Sequence of chain 1.B:
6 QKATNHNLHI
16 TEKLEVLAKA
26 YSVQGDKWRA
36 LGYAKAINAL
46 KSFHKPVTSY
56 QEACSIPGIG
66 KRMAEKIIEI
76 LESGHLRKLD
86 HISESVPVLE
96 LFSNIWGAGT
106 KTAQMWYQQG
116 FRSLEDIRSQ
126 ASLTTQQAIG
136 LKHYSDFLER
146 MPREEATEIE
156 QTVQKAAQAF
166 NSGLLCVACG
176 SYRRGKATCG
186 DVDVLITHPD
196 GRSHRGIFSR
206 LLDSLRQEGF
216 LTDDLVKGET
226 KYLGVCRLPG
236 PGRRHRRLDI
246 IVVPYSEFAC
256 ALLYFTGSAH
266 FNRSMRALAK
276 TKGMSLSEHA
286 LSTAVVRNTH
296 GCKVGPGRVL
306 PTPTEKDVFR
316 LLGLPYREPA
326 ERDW

Binding-site contacts:
Ligand atom O6 contacts residue DC6 of chain 1.F at 3.1 Å (h-bond).
Ligand atom O1G contacts residue ASP186 of chain 1.B at 2.4 Å (salt-bridge).
Ligand atom PA contacts residue ASP186 of chain 1.B at 3.5 Å.
Ligand atom PA contacts residue MG1 of chain 1.O at 3.2 Å.
Ligand atom O2B contacts residue MG1 of chain 1.N at 2.2 Å.
Ligand atom O2A contacts residue MG1 of chain 1.N at 2.5 Å.
Ligand atom O2B contacts residue GLY175 of chain 1.B at 3.2 Å.
Ligand atom N2 contacts residue TYR259 of chain 1.B at 3.4 Å.
Ligand atom O5' contacts residue DC6 of chain 1.F at 3.6 Å (h-bond).
Ligand atom PG contacts residue MG1 of chain 1.N at 3.4 Å.
Ligand atom C2 contacts residue TYR259 of chain 1.B at 3.4 Å (hydrophobic).
Ligand atom O3' contacts residue PHE260 of chain 1.B at 3.1 Å (h-bond).
Ligand atom PG contacts residue SER176 of chain 1.B at 3.4 Å.
Ligand atom C4' contacts residue PHE260 of chain 1.B at 3.1 Å (hydrophobic).
Ligand atom N2 contacts residue ARG271 of chain 1.B at 3.3 Å (salt-bridge).
Ligand atom O2A contacts residue ASP188 of chain 1.B at 2.7 Å (salt-bridge).
Ligand atom O2A contacts residue ASP186 of chain 1.B at 2.5 Å (salt-bridge).
Ligand atom O2B contacts residue ASP188 of chain 1.B at 3.2 Å (salt-bridge).
Ligand atom C2' contacts residue GLY262 of chain 1.B at 3.5 Å.
Ligand atom O1A contacts residue MG1 of chain 1.O at 3.3 Å.
Ligand atom O1G contacts residue MG1 of chain 1.N at 2.0 Å.
Ligand atom O3' contacts residue THR261 of chain 1.B at 3.1 Å (h-bond).
Ligand atom O3' contacts residue GLY262 of chain 1.B at 3.2 Å (h-bond).
Ligand atom PB contacts residue MG1 of chain 1.N at 3.3 Å.
Ligand atom C2' contacts residue TYR259 of chain 1.B at 3.2 Å (hydrophobic).
Ligand atom O3G contacts residue SER176 of chain 1.B at 2.6 Å (h-bond).
Ligand atom O2A contacts residue MG1 of chain 1.O at 2.4 Å.
Ligand atom O3G contacts residue GLY185 of chain 1.B at 3.0 Å (h-bond).
Ligand atom O1G contacts residue SER176 of chain 1.B at 3.6 Å (h-bond).
Ligand atom N3 contacts residue TYR259 of chain 1.B at 2.9 Å.
Ligand atom C2' contacts residue ASN267 of chain 1.B at 3.5 Å.
Ligand atom O1B contacts residue ARG179 of chain 1.B at 3.2 Å (salt-bridge).
Ligand atom O3B contacts residue SER176 of chain 1.B at 3.3 Å (h-bond).
Ligand atom C6 contacts residue DC6 of chain 1.F at 3.6 Å.
Ligand atom N3 contacts residue ASN267 of chain 1.B at 3.2 Å (h-bond).
Ligand atom PG contacts residue ASP186 of chain 1.B at 3.5 Å.
Ligand atom O3G contacts residue ARG145 of chain 1.B at 2.9 Å (salt-bridge).
Ligand atom O2B contacts residue SER176 of chain 1.B at 3.0 Å (h-bond).
Ligand atom C5' contacts residue ASP188 of chain 1.B at 3.4 Å.
Ligand atom C1' contacts residue TYR259 of chain 1.B at 3.5 Å (hydrophobic).

A protein and the small-molecule ligand that binds it are described below.
Small molecule (SMILES): Nc1nc2c(ncn2[C@H]2C[C@H](O)[C@@H](CO[P](=O)(O)C[P](=O)(O)OP(=O)(O)O)O2)c(=O)[nH]1